Sequence of chain 1.B:
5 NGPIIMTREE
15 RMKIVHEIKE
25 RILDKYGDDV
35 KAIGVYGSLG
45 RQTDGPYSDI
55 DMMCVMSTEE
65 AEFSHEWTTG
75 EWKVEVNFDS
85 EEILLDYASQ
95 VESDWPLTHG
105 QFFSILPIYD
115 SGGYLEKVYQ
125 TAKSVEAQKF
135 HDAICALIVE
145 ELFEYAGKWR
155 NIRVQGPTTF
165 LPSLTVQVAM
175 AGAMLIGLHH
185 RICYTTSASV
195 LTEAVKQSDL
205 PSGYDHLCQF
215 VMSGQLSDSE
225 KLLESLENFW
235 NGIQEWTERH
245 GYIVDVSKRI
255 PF

The small molecule below binds the protein below.
Small molecule (SMILES): NC[C@@H]1O[C@H](O[C@H]2[C@@H](O)[C@H](O[C@@H]3[C@@H](O)[C@H](N)C[C@H](N)[C@H]3O[C@H]3O[C@H](CN)[C@@H](O)[C@H](O)[C@H]3N)O[C@@H]2CO)[C@H](N)[C@@H](O)[C@@H]1O

Binding-site contacts:
Ligand atom N2 contacts residue GLU79 of chain 1.A at 3.0 Å (salt-bridge).
Ligand atom O3 contacts residue TYR40 of chain 1.A at 3.1 Å (h-bond).
Ligand atom O3 contacts residue AMP1 of chain 1.H at 3.3 Å.
Ligand atom O5 contacts residue AMP1 of chain 1.H at 3.3 Å (h-bond).
Ligand atom O4 contacts residue MG1 of chain 1.E at 3.2 Å.
Ligand atom N6 contacts residue AMP1 of chain 1.H at 3.0 Å (h-bond).
Ligand atom N2 contacts residue TYR40 of chain 1.A at 3.0 Å (h-bond).
Ligand atom N19 contacts residue ASP83 of chain 1.A at 3.0 Å (salt-bridge).
Ligand atom C23 contacts residue LEU88 of chain 1.A at 3.6 Å (hydrophobic).
Ligand atom N9 contacts residue GLU70 of chain 1.A at 3.1 Å (salt-bridge).
Ligand atom C17 contacts residue TYR91 of chain 1.A at 3.2 Å (hydrophobic).
Ligand atom C22 contacts residue TYR91 of chain 1.A at 3.7 Å (hydrophobic).
Ligand atom O4 contacts residue GLU148 of chain 1.B at 3.2 Å (salt-bridge).
Ligand atom O4 contacts residue AMP1 of chain 1.H at 1.6 Å.
Ligand atom C6 contacts residue AMP1 of chain 1.H at 3.6 Å.
Ligand atom C8 contacts residue GLU70 of chain 1.A at 3.6 Å.
Ligand atom C17 contacts residue AMP1 of chain 1.H at 3.7 Å.
Ligand atom O17 contacts residue GLN105 of chain 1.A at 2.8 Å (h-bond).
Ligand atom N9 contacts residue GLU79 of chain 1.A at 3.1 Å (salt-bridge).
Ligand atom C2 contacts residue AMP1 of chain 1.H at 3.5 Å.
Ligand atom C3 contacts residue GLU79 of chain 1.A at 3.7 Å.
Ligand atom O21 contacts residue ASP83 of chain 1.A at 2.7 Å (salt-bridge).
Ligand atom C7 contacts residue GLU144 of chain 1.B at 3.8 Å.
Ligand atom C3 contacts residue AMP1 of chain 1.H at 3.8 Å.
Ligand atom N7 contacts residue GLU144 of chain 1.B at 3.0 Å (salt-bridge).
Ligand atom N23 contacts residue GLU66 of chain 1.A at 3.6 Å.
Ligand atom C17 contacts residue GLN105 of chain 1.A at 3.6 Å.
Ligand atom C23 contacts residue ASP83 of chain 1.A at 3.4 Å.
Ligand atom C5 contacts residue AMP1 of chain 1.H at 3.7 Å.
Ligand atom C9 contacts residue GLU70 of chain 1.A at 3.5 Å.
Ligand atom C9 contacts residue GLU79 of chain 1.A at 3.6 Å.
Ligand atom C1 contacts residue AMP1 of chain 1.H at 3.5 Å.
Ligand atom C8 contacts residue GLU144 of chain 1.B at 3.6 Å.
Ligand atom O1 contacts residue GLU79 of chain 1.A at 3.2 Å (salt-bridge).
Ligand atom O3 contacts residue ASP55 of chain 1.A at 3.7 Å.
Ligand atom C4 contacts residue AMP1 of chain 1.H at 2.7 Å.
Ligand atom O20 contacts residue TYR91 of chain 1.A at 3.4 Å.
Ligand atom N6 contacts residue GLU148 of chain 1.B at 3.3 Å (salt-bridge).
Ligand atom C20 contacts residue GLU66 of chain 1.A at 3.7 Å.
Ligand atom C21 contacts residue ASP83 of chain 1.A at 3.4 Å.

Sequence of chain 1.A:
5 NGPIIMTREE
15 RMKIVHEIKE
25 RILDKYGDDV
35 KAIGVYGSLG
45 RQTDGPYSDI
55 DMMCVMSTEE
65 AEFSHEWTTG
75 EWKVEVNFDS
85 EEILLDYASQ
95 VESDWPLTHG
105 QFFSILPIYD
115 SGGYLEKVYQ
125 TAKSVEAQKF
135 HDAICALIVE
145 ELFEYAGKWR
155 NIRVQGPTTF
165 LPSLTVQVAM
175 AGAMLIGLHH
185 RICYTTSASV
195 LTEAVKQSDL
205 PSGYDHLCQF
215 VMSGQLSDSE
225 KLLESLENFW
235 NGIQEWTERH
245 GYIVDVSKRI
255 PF